Binding-site contacts:
Ligand atom O4 contacts residue VAL296 of chain 39.A at 3.7 Å.
Ligand atom C3 contacts residue ARG77 of chain 39.A at 3.8 Å.
Ligand atom C6 contacts residue THR94 of chain 39.A at 3.9 Å.
Ligand atom C4 contacts residue ARG77 of chain 39.A at 4.3 Å.
Ligand atom C2 contacts residue GLY78 of chain 39.A at 4.1 Å.
Ligand atom C4 contacts residue GLY78 of chain 39.A at 3.6 Å.
Ligand atom O4 contacts residue THR291 of chain 39.A at 3.5 Å.
Ligand atom O4 contacts residue TYR72 of chain 39.A at 4.2 Å.
Ligand atom O4 contacts residue ILE79 of chain 39.A at 3.7 Å.
Ligand atom O1A contacts residue ARG77 of chain 39.A at 3.1 Å.
Ligand atom C6 contacts residue ASN93 of chain 39.A at 3.1 Å.
Ligand atom O4 contacts residue ASN80 of chain 39.A at 4.1 Å.
Ligand atom C10 contacts residue TYR72 of chain 39.A at 3.8 Å (hydrophobic).
Ligand atom C4 contacts residue HIS298 of chain 39.A at 3.6 Å.
Ligand atom C4 contacts residue VAL296 of chain 39.A at 4.2 Å (hydrophobic).
Ligand atom C1 contacts residue TYR72 of chain 39.A at 4.1 Å (hydrophobic).
Ligand atom C3 contacts residue GLY78 of chain 39.A at 4.2 Å.
Ligand atom C1 contacts residue ARG77 of chain 39.A at 3.5 Å.
Ligand atom O1A contacts residue TYR72 of chain 39.A at 3.7 Å.
Ligand atom C11 contacts residue ASP85 of chain 39.B at 3.5 Å.
Ligand atom C6 contacts residue TYR72 of chain 39.A at 3.9 Å (hydrophobic).
Ligand atom O4 contacts residue HIS298 of chain 39.A at 2.7 Å (h-bond).
Ligand atom O1B contacts residue ARG77 of chain 39.A at 3.0 Å (salt-bridge).
Ligand atom C3 contacts residue HIS298 of chain 39.A at 4.1 Å.
Ligand atom O4 contacts residue GLY78 of chain 39.A at 3.3 Å.
Ligand atom O8 contacts residue ARG77 of chain 39.A at 3.3 Å (salt-bridge).
Ligand atom C3 contacts residue GLY78 of chain 39.A at 3.7 Å.
Ligand atom N5 contacts residue TYR72 of chain 39.A at 2.9 Å (h-bond).
Ligand atom C11 contacts residue TYR72 of chain 39.A at 3.9 Å (hydrophobic).
Ligand atom O8 contacts residue TYR72 of chain 39.A at 3.9 Å.
Ligand atom O1B contacts residue TYR72 of chain 39.A at 4.1 Å.
Ligand atom O1A contacts residue GLY78 of chain 39.A at 3.4 Å (h-bond).
Ligand atom C4 contacts residue TYR72 of chain 39.A at 3.7 Å (hydrophobic).
Ligand atom C3 contacts residue VAL296 of chain 39.A at 3.4 Å (hydrophobic).
Ligand atom O10 contacts residue ASN293 of chain 39.A at 4.3 Å.
Ligand atom C5 contacts residue TYR72 of chain 39.A at 3.7 Å (hydrophobic).
Ligand atom C5 contacts residue ASN93 of chain 39.A at 3.6 Å.
Ligand atom C1 contacts residue GLY78 of chain 39.A at 4.2 Å.
Ligand atom O6 contacts residue ASN93 of chain 39.A at 2.9 Å (h-bond).
Ligand atom O3 contacts residue GLY78 of chain 39.A at 3.6 Å.

Sequence of chain 39.B:
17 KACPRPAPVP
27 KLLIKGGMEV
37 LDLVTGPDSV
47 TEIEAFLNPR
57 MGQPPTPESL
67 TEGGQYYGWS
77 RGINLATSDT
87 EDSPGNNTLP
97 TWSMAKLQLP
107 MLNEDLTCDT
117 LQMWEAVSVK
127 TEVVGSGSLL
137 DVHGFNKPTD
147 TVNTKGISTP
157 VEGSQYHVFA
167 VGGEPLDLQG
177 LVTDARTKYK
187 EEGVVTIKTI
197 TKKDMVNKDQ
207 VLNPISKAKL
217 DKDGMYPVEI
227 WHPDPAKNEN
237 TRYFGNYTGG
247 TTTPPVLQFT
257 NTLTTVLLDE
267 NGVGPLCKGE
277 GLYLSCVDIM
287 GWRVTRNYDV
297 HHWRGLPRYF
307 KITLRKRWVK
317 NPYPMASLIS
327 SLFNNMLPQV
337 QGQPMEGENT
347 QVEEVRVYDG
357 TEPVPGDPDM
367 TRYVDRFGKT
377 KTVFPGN

Sequence of chain 39.A:
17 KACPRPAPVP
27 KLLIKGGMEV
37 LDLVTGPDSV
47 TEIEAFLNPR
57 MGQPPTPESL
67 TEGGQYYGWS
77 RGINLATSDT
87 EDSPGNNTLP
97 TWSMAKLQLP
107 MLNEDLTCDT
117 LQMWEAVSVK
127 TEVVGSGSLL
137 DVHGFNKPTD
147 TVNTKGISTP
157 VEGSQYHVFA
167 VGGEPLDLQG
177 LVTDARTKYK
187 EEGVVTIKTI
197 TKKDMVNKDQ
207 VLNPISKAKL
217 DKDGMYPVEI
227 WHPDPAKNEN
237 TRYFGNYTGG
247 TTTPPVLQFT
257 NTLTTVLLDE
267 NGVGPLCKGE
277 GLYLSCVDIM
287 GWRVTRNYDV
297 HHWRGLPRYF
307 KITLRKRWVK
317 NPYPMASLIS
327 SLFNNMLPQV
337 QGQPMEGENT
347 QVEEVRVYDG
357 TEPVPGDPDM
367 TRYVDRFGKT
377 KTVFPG

A small-molecule ligand and the protein it binds are described below.
Small molecule (SMILES): CC(=O)N[C@H]1[C@H]([C@H](O)[C@H](O)CO)O[C@@](O[C@H]2[C@@H](O)[C@@H](CO)O[C@@H](O[C@H]3[C@H](O)[C@@H](O)[C@H](O)O[C@@H]3CO)[C@@H]2O)(C(=O)O)C[C@@H]1O